Sequence of chain 1.D:
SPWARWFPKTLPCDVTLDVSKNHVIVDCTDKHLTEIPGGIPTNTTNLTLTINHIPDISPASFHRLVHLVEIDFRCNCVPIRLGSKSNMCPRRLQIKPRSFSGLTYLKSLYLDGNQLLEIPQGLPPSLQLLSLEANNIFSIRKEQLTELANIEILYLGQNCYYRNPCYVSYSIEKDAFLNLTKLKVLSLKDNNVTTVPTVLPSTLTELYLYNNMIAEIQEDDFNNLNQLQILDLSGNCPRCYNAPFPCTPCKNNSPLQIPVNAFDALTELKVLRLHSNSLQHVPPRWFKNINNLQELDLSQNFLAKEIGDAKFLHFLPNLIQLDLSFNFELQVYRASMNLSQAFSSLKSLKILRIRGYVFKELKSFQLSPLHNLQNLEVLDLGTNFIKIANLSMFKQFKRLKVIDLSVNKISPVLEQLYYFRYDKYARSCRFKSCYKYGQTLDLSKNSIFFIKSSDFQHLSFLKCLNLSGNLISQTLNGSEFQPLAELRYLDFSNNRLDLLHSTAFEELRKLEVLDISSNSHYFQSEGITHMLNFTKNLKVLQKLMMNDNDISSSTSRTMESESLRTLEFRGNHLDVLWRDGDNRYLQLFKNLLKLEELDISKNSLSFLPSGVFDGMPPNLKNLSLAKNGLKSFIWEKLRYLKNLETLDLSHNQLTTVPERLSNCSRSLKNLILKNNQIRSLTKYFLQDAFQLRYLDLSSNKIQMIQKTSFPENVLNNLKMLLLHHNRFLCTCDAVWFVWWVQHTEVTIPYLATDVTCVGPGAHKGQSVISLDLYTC

A protein and the small-molecule ligand that binds it are described below.
Small molecule (SMILES): CC(=O)N[C@H]1[C@H](O[C@H]2[C@H](O)[C@@H](NC(C)=O)CO[C@@H]2CO)O[C@H](CO)[C@@H](O)[C@@H]1O

Binding-site contacts:
Ligand atom C2 contacts residue ASN193 of chain 1.D at 2.4 Å.
Ligand atom C5 contacts residue VAL169 of chain 1.D at 4.3 Å (hydrophobic).
Ligand atom C7 contacts residue CYS167 of chain 1.D at 4.3 Å (hydrophobic).
Ligand atom O5 contacts residue ASN193 of chain 1.D at 2.3 Å (h-bond).
Ligand atom C7 contacts residue TYR168 of chain 1.D at 4.1 Å (hydrophobic).
Ligand atom C1 contacts residue SER170 of chain 1.D at 4.3 Å.
Ligand atom C6 contacts residue VAL169 of chain 1.D at 4.3 Å (hydrophobic).
Ligand atom C8 contacts residue PRO166 of chain 1.D at 4.0 Å (hydrophobic).
Ligand atom O6 contacts residue SER170 of chain 1.D at 2.6 Å (h-bond).
Ligand atom C8 contacts residue CYS161 of chain 1.D at 4.4 Å (hydrophobic).
Ligand atom O7 contacts residue CYS167 of chain 1.D at 3.3 Å (h-bond).
Ligand atom O5 contacts residue VAL169 of chain 1.D at 3.3 Å.
Ligand atom C4 contacts residue VAL169 of chain 1.D at 4.3 Å (hydrophobic).
Ligand atom C8 contacts residue TYR162 of chain 1.D at 3.6 Å (hydrophobic).
Ligand atom C6 contacts residue SER170 of chain 1.D at 3.9 Å.
Ligand atom C1 contacts residue VAL169 of chain 1.D at 3.5 Å (hydrophobic).
Ligand atom C1 contacts residue TYR168 of chain 1.D at 4.0 Å (hydrophobic).
Ligand atom C8 contacts residue TYR163 of chain 1.D at 4.0 Å (hydrophobic).
Ligand atom C3 contacts residue TYR168 of chain 1.D at 4.3 Å (hydrophobic).
Ligand atom O5 contacts residue TYR168 of chain 1.D at 4.1 Å.
Ligand atom C2 contacts residue TYR168 of chain 1.D at 4.1 Å (hydrophobic).
Ligand atom O7 contacts residue ASN193 of chain 1.D at 4.2 Å.
Ligand atom C5 contacts residue SER170 of chain 1.D at 4.3 Å.
Ligand atom C4 contacts residue TYR168 of chain 1.D at 3.8 Å (hydrophobic).
Ligand atom C7 contacts residue CYS161 of chain 1.D at 3.8 Å (hydrophobic).
Ligand atom C2 contacts residue VAL169 of chain 1.D at 3.9 Å (hydrophobic).
Ligand atom C7 contacts residue ASN193 of chain 1.D at 3.7 Å.
Ligand atom C7 contacts residue PRO166 of chain 1.D at 4.1 Å (hydrophobic).
Ligand atom C3 contacts residue ASN193 of chain 1.D at 3.7 Å.
Ligand atom O7 contacts residue CYS161 of chain 1.D at 3.5 Å (h-bond).
Ligand atom O6 contacts residue TYR168 of chain 1.D at 3.9 Å.
Ligand atom C1 contacts residue ASN193 of chain 1.D at 1.4 Å.
Ligand atom N2 contacts residue CYS161 of chain 1.D at 4.3 Å.
Ligand atom O3 contacts residue TYR168 of chain 1.D at 3.7 Å.
Ligand atom N2 contacts residue ASN193 of chain 1.D at 2.8 Å (h-bond).
Ligand atom O5 contacts residue SER170 of chain 1.D at 3.4 Å (h-bond).
Ligand atom C5 contacts residue ASN193 of chain 1.D at 3.6 Å.
Ligand atom C4 contacts residue ASN193 of chain 1.D at 4.1 Å.
Ligand atom O7 contacts residue TYR168 of chain 1.D at 3.0 Å (h-bond).
Ligand atom O7 contacts residue PRO166 of chain 1.D at 3.5 Å.